The protein below binds the small molecule below.
Small molecule (SMILES): CC[C@H](C)[C@H](NC(=O)[C@H](CO)NC(=O)[C@H](CC(=O)O)NC(=O)[C@@H](N)CCC(=O)O)C(=O)N[C@@H](CC(C)C)C(=O)N[C@@H](CCC(N)=O)C(=O)N1CCC[C@H]1C(=O)NCC(=O)N[C@@H](C)C(=O)N[C@@H](Cc1ccccc1)C(=O)N[C@@H](CO)C(=O)N[C@@H](C)C(=O)N[C@H](C=O)CC(N)=O

Binding-site contacts:
Ligand atom CD2 contacts residue ALA484 of chain 5.HA at 3.6 Å (hydrophobic).
Ligand atom NE2 contacts residue PRO536 of chain 5.HA at 4.2 Å.
Ligand atom CA contacts residue TYR537 of chain 5.HA at 4.5 Å (hydrophobic).
Ligand atom CD1 contacts residue ILE535 of chain 5.HA at 4.0 Å (hydrophobic).
Ligand atom CD1 contacts residue ILE535 of chain 5.HA at 4.0 Å (hydrophobic).
Ligand atom CA contacts residue ILE535 of chain 5.HA at 3.8 Å (hydrophobic).
Ligand atom CD contacts residue TYR537 of chain 5.HA at 4.5 Å (hydrophobic).
Ligand atom OD1 contacts residue TYR533 of chain 5.HA at 3.4 Å.
Ligand atom CB contacts residue THR488 of chain 5.HA at 4.4 Å.
Ligand atom CE1 contacts residue LEU413 of chain 5.HA at 4.2 Å (hydrophobic).
Ligand atom CB contacts residue TYR533 of chain 5.HA at 3.6 Å (hydrophobic).
Ligand atom N contacts residue ILE535 of chain 5.HA at 3.7 Å.
Ligand atom CD1 contacts residue THR488 of chain 5.HA at 4.2 Å.
Ligand atom CB contacts residue TYR537 of chain 5.HA at 3.0 Å (hydrophobic).
Ligand atom CB contacts residue ILE535 of chain 5.HA at 4.2 Å (hydrophobic).
Ligand atom CD1 contacts residue GLN538 of chain 5.HA at 3.1 Å.
Ligand atom C contacts residue HIS409 of chain 5.HA at 4.4 Å.
Ligand atom CD1 contacts residue PHE402 of chain 5.HA at 4.0 Å (hydrophobic).
Ligand atom CG contacts residue TYR533 of chain 5.HA at 3.3 Å (hydrophobic).
Ligand atom CB contacts residue GLU481 of chain 5.HA at 3.6 Å.
Ligand atom N contacts residue PRO536 of chain 5.HA at 4.2 Å.
Ligand atom CD2 contacts residue MET485 of chain 5.HA at 4.0 Å (hydrophobic).
Ligand atom O contacts residue HIS409 of chain 5.HA at 3.6 Å.
Ligand atom O contacts residue PRO536 of chain 5.HA at 3.8 Å.
Ligand atom ND2 contacts residue TYR533 of chain 5.HA at 3.7 Å.
Ligand atom O contacts residue LEU534 of chain 5.HA at 4.3 Å.
Ligand atom CG contacts residue PRO536 of chain 5.HA at 4.5 Å (hydrophobic).
Ligand atom CB contacts residue LEU534 of chain 5.HA at 4.3 Å (hydrophobic).
Ligand atom CD2 contacts residue THR488 of chain 5.HA at 4.2 Å.
Ligand atom CG1 contacts residue THR488 of chain 5.HA at 4.2 Å.
Ligand atom CG contacts residue TYR537 of chain 5.HA at 3.2 Å (hydrophobic).
Ligand atom CD1 contacts residue LEU413 of chain 5.HA at 4.1 Å (hydrophobic).

Sequence of chain 5.HA:
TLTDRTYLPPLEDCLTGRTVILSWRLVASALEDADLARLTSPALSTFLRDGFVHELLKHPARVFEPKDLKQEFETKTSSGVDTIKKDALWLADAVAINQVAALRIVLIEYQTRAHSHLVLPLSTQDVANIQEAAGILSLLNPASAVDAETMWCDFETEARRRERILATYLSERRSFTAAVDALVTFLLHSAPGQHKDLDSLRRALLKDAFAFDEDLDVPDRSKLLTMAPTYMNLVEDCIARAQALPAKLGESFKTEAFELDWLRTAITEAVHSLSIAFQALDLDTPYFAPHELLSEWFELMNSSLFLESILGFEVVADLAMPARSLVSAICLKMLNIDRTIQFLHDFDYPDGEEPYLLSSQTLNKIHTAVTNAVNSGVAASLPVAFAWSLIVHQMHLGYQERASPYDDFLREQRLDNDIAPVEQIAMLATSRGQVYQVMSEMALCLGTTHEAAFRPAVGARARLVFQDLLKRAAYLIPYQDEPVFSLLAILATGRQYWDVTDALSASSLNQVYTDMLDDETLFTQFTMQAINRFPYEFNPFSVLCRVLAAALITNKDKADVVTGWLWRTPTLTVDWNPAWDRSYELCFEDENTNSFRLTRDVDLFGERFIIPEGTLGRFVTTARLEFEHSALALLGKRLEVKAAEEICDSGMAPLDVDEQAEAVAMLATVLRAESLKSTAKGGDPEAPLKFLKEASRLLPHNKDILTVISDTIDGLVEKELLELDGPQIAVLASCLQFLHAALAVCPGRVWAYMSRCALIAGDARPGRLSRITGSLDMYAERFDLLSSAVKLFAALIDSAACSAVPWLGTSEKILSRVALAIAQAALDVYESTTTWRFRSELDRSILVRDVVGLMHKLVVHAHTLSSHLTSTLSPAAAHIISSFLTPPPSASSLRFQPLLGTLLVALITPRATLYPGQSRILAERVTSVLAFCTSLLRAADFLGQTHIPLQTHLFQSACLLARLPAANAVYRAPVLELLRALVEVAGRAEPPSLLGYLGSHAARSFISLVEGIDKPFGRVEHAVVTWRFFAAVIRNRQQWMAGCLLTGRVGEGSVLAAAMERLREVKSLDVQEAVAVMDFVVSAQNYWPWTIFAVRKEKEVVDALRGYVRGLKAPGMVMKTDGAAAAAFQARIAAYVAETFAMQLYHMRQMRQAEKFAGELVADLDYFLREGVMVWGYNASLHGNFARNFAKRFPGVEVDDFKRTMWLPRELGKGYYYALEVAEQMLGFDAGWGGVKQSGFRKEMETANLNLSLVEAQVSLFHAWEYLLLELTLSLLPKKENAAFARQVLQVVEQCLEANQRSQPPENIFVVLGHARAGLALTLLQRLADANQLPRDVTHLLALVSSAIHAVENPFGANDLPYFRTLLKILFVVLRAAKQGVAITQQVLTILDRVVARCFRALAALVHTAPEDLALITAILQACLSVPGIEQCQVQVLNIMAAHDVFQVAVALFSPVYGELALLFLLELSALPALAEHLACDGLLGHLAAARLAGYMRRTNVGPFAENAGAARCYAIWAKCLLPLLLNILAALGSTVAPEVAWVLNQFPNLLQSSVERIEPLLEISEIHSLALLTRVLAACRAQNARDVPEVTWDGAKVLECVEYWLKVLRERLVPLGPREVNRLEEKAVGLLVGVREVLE